Binding-site contacts:
Ligand atom C4 contacts residue ASN149 of chain 2.A at 4.3 Å.
Ligand atom C6 contacts residue LEU60 of chain 2.A at 3.6 Å (hydrophobic).
Ligand atom C2 contacts residue ASN149 of chain 2.A at 2.6 Å.
Ligand atom O5 contacts residue ASN149 of chain 2.A at 2.3 Å (h-bond).
Ligand atom N2 contacts residue ARG40 of chain 2.A at 3.2 Å (salt-bridge).
Ligand atom C6 contacts residue LYS147 of chain 2.A at 3.8 Å.
Ligand atom O6 contacts residue LYS147 of chain 2.A at 3.4 Å (salt-bridge).
Ligand atom O4 contacts residue LEU60 of chain 2.A at 3.9 Å.
Ligand atom N2 contacts residue ASN149 of chain 2.A at 3.0 Å (h-bond).
Ligand atom O5 contacts residue LYS147 of chain 2.A at 4.3 Å.
Ligand atom C5 contacts residue LEU60 of chain 2.A at 4.2 Å (hydrophobic).
Ligand atom C1 contacts residue ASN149 of chain 2.A at 1.4 Å.
Ligand atom C7 contacts residue ASN149 of chain 2.A at 4.2 Å.
Ligand atom C1 contacts residue ARG40 of chain 2.A at 3.9 Å.
Ligand atom C3 contacts residue ASN149 of chain 2.A at 3.9 Å.
Ligand atom C7 contacts residue ARG40 of chain 2.A at 3.8 Å.
Ligand atom C8 contacts residue ARG40 of chain 2.A at 3.7 Å.
Ligand atom C2 contacts residue ARG40 of chain 2.A at 4.0 Å.
Ligand atom C5 contacts residue ASN149 of chain 2.A at 3.6 Å.
Ligand atom O6 contacts residue LEU60 of chain 2.A at 3.8 Å.

This protein binds this small molecule.
Small molecule (SMILES): CC(=O)N[C@@H]1[C@@H](O)[C@H](O)[C@@H](CO)O[C@H]1O

Sequence of chain 2.A:
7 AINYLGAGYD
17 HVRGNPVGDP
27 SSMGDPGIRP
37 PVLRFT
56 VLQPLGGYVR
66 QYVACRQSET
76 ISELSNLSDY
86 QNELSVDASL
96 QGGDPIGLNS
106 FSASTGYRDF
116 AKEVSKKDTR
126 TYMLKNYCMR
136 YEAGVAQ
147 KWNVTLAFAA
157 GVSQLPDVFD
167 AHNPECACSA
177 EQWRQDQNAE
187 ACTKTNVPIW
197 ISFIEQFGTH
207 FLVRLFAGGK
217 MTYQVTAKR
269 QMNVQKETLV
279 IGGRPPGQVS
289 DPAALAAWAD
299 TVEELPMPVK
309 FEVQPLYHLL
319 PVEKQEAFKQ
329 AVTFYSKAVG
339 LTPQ